Sequence of chain 1.C:
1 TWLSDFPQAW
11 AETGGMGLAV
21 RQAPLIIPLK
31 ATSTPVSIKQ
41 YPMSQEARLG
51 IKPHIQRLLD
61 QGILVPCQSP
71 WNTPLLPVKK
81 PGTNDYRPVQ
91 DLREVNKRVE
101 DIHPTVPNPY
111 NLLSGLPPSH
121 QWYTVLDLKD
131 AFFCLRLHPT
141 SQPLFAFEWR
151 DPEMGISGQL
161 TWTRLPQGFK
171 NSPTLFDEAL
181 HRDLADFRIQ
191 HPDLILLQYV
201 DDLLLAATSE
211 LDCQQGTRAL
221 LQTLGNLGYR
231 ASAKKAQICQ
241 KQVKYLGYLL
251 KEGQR

Binding-site contacts:
Ligand atom N6 contacts residue DT4 of chain 1.B at 3.0 Å (h-bond).
Ligand atom C4 contacts residue DA1 of chain 1.B at 3.2 Å.
Ligand atom N3 contacts residue DA5 of chain 1.B at 2.7 Å (h-bond).
Ligand atom O4 contacts residue DA1 of chain 1.B at 2.9 Å (h-bond).
Ligand atom O4 contacts residue DA2 of chain 1.B at 2.9 Å (h-bond).
Ligand atom O3' contacts residue DA1 of chain 2.B at 1.6 Å.
Ligand atom N3 contacts residue DA1 of chain 1.B at 2.7 Å (h-bond).
Ligand atom C2 contacts residue DA7 of chain 1.B at 3.3 Å.
Ligand atom N3 contacts residue DA6 of chain 1.B at 2.5 Å (h-bond).
Ligand atom N6 contacts residue DT8 of chain 1.B at 2.8 Å (h-bond).
Ligand atom C6 contacts residue DC3 of chain 1.B at 3.4 Å.
Ligand atom N1 contacts residue DT4 of chain 1.B at 3.0 Å (h-bond).
Ligand atom O4' contacts residue ARG93 of chain 1.C at 2.8 Å (salt-bridge).
Ligand atom N2 contacts residue DC3 of chain 1.B at 2.5 Å (h-bond).
Ligand atom C2' contacts residue DA1 of chain 2.B at 2.9 Å.
Ligand atom O2 contacts residue DA1 of chain 2.B at 3.1 Å (h-bond).
Ligand atom N3 contacts residue DA7 of chain 1.B at 2.6 Å (h-bond).
Ligand atom N1 contacts residue DA5 of chain 1.B at 3.4 Å.
Ligand atom C3' contacts residue DA1 of chain 2.B at 2.6 Å.
Ligand atom N1 contacts residue DC3 of chain 1.B at 2.6 Å (h-bond).
Ligand atom O4 contacts residue DA6 of chain 1.B at 2.9 Å (h-bond).
Ligand atom N3 contacts residue DA2 of chain 1.B at 3.0 Å (h-bond).
Ligand atom O6 contacts residue DC3 of chain 1.B at 2.6 Å (h-bond).
Ligand atom O2 contacts residue DA6 of chain 1.B at 3.2 Å.
Ligand atom C4 contacts residue DA6 of chain 1.B at 3.4 Å.
Ligand atom O4 contacts residue DA5 of chain 1.B at 3.1 Å (h-bond).
Ligand atom N1 contacts residue LEU76 of chain 1.C at 3.3 Å.
Ligand atom O4 contacts residue DA1 of chain 2.B at 3.2 Å (h-bond).
Ligand atom O4 contacts residue DA7 of chain 1.B at 2.8 Å (h-bond).
Ligand atom O2 contacts residue ARG93 of chain 1.C at 2.8 Å (salt-bridge).
Ligand atom C2 contacts residue DA1 of chain 2.B at 3.4 Å.
Ligand atom O2 contacts residue DA7 of chain 1.B at 3.1 Å (h-bond).
Ligand atom C2 contacts residue DA6 of chain 1.B at 3.4 Å.
Ligand atom N2 contacts residue DT4 of chain 1.B at 3.0 Å (h-bond).
Ligand atom N1 contacts residue DT8 of chain 1.B at 2.9 Å (h-bond).
Ligand atom O2 contacts residue DA5 of chain 1.B at 3.3 Å.
Ligand atom O4' contacts residue TYR41 of chain 1.C at 3.3 Å.
Ligand atom C2 contacts residue DA5 of chain 1.B at 3.3 Å.
Ligand atom N6 contacts residue DA7 of chain 1.B at 3.3 Å (h-bond).
Ligand atom N3 contacts residue DA1 of chain 2.B at 3.3 Å.

The protein below binds the small molecule below.
Small molecule (SMILES): Cc1cn([C@H]2C[C@H](O[P](=O)(O)OC[C@H]3O[C@@H](n4cc(C)c(=O)[nH]c4=O)C[C@@H]3O)[C@@H](CO[P](=O)(O)O[C@H]3C[C@H](n4cnc5c(=O)nc(N)[nH]c54)O[C@@H]3CO[P](=O)(O)O[C@H]3C[C@H](n4cnc5c(N)ncnc54)O[C@@H]3CO[P](=O)(O)O[C@H]3C[C@H](n4cc(C)c(=O)[nH]c4=O)O[C@@H]3CO[P](=O)(O)O[C@H]3C[C@H](n4cc(C)c(=O)[nH]c4=O)O[C@@H]3CO[P](=O)(O)O[C@H]3C[C@H](n4cc(C)c(=O)[nH]c4=O)O[C@@H]3CO[P](=O)(O)O[C@H]3C[C@H](n4cnc5c(N)ncnc54)O[C@@H]3CO)O2)c(=O)[nH]c1=O